This small molecule binds to this protein.
Small molecule (SMILES): Cc1cc(CCCCCCCOc2ccc(C3=N[C@@H](C)CO3)cc2Cl)on1

Binding-site contacts:
Ligand atom N2 contacts residue PRO174 of chain 4.A at 3.7 Å.
Ligand atom C4C contacts residue TYR152 of chain 4.A at 3.9 Å (hydrophobic).
Ligand atom C4A contacts residue ASN198 of chain 4.A at 3.9 Å.
Ligand atom C3B contacts residue LEU106 of chain 4.A at 3.8 Å (hydrophobic).
Ligand atom CL1 contacts residue MET221 of chain 4.A at 3.8 Å.
Ligand atom C5C contacts residue TYR128 of chain 4.A at 3.7 Å (hydrophobic).
Ligand atom O1 contacts residue PHE186 of chain 4.A at 3.8 Å.
Ligand atom C4 contacts residue PHE186 of chain 4.A at 3.7 Å (hydrophobic).
Ligand atom C1C contacts residue TYR152 of chain 4.A at 3.9 Å (hydrophobic).
Ligand atom N2 contacts residue PHE186 of chain 4.A at 4.0 Å.
Ligand atom C31 contacts residue ALA150 of chain 4.A at 3.5 Å (hydrophobic).
Ligand atom CL1 contacts residue ILE104 of chain 4.A at 3.6 Å.
Ligand atom C31 contacts residue SER175 of chain 4.A at 3.5 Å.
Ligand atom C4 contacts residue TYR152 of chain 4.A at 3.7 Å (hydrophobic).
Ligand atom C5A contacts residue CYS199 of chain 4.A at 3.9 Å (hydrophobic).
Ligand atom CL1 contacts residue ASN105 of chain 4.A at 3.3 Å.
Ligand atom O1 contacts residue VAL188 of chain 4.A at 3.8 Å.
Ligand atom C3B contacts residue TYR197 of chain 4.A at 3.3 Å (hydrophobic).
Ligand atom O1A contacts residue VAL122 of chain 4.A at 4.0 Å.
Ligand atom C2C contacts residue VAL188 of chain 4.A at 2.8 Å (hydrophobic).
Ligand atom C6C contacts residue VAL191 of chain 4.A at 3.3 Å (hydrophobic).
Ligand atom C31 contacts residue VAL176 of chain 4.A at 3.3 Å (hydrophobic).
Ligand atom C3C contacts residue TYR128 of chain 4.A at 3.6 Å (hydrophobic).
Ligand atom C3 contacts residue PRO174 of chain 4.A at 3.7 Å (hydrophobic).
Ligand atom C5 contacts residue PHE186 of chain 4.A at 3.7 Å (hydrophobic).
Ligand atom O1 contacts residue TYR152 of chain 4.A at 3.9 Å.
Ligand atom C3 contacts residue PHE186 of chain 4.A at 3.9 Å (hydrophobic).
Ligand atom C4B contacts residue LEU106 of chain 4.A at 3.7 Å (hydrophobic).
Ligand atom CM1 contacts residue CYS199 of chain 4.A at 3.8 Å (hydrophobic).
Ligand atom C7C contacts residue TYR128 of chain 4.A at 3.5 Å (hydrophobic).
Ligand atom O1 contacts residue ALA24 of chain 4.C at 3.4 Å.
Ligand atom C5A contacts residue VAL122 of chain 4.A at 3.9 Å (hydrophobic).
Ligand atom C5C contacts residue ILE104 of chain 4.A at 4.0 Å (hydrophobic).
Ligand atom O1B contacts residue MET221 of chain 4.A at 3.8 Å.
Ligand atom C2B contacts residue TYR197 of chain 4.A at 3.3 Å (hydrophobic).
Ligand atom N3A contacts residue ASN219 of chain 4.A at 3.4 Å (h-bond).
Ligand atom N2 contacts residue ALA24 of chain 4.C at 3.1 Å.
Ligand atom C3C contacts residue VAL188 of chain 4.A at 3.3 Å (hydrophobic).
Ligand atom C31 contacts residue PRO174 of chain 4.A at 3.3 Å (hydrophobic).
Ligand atom C5 contacts residue TYR152 of chain 4.A at 3.6 Å (hydrophobic).

Sequence of chain 5.C:
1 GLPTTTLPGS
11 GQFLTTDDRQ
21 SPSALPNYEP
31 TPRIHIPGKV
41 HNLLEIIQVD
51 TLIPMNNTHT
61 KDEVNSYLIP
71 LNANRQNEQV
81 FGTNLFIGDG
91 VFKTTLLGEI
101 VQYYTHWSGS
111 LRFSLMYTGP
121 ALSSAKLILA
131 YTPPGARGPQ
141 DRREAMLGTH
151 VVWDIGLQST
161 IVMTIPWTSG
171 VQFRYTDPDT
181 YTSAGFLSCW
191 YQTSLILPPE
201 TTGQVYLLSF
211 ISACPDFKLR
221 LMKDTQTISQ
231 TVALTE

Sequence of chain 4.C:
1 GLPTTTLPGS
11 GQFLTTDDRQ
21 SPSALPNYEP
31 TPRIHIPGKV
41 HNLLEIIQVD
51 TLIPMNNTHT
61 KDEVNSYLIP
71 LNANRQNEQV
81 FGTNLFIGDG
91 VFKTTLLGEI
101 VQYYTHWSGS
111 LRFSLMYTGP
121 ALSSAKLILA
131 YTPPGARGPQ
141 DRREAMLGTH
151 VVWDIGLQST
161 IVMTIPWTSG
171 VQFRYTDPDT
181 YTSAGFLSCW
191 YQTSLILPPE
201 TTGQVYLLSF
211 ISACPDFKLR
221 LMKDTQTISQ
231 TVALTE

Sequence of chain 4.A:
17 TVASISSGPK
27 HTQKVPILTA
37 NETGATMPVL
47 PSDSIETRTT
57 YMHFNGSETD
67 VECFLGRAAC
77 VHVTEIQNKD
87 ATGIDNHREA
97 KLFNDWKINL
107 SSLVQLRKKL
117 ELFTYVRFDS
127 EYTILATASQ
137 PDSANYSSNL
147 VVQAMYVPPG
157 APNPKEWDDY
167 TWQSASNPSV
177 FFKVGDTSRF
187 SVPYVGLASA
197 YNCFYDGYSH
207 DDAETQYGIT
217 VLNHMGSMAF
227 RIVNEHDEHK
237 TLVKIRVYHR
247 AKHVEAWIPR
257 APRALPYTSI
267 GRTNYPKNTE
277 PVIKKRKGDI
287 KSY